Sequence of chain 2.C:
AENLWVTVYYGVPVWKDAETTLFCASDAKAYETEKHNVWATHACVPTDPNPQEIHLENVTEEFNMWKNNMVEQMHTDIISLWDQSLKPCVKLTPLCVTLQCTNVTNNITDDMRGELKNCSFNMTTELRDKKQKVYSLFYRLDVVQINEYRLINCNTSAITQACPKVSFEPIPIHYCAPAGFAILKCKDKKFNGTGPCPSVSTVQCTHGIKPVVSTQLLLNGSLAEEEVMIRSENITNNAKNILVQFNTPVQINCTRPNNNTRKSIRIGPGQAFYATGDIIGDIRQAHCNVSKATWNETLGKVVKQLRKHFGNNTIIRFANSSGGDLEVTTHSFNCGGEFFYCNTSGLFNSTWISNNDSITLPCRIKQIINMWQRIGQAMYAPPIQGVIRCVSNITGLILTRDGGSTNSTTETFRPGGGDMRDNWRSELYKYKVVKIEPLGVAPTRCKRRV

Binding-site contacts:
Ligand atom O5 contacts residue GLY114 of chain 2.C at 4.2 Å.
Ligand atom C7 contacts residue ASN103 of chain 2.C at 3.0 Å.
Ligand atom C8 contacts residue THR102 of chain 2.C at 3.8 Å.
Ligand atom C5 contacts residue GLY114 of chain 2.C at 4.5 Å.
Ligand atom O4 contacts residue ASP110 of chain 2.C at 3.5 Å (salt-bridge).
Ligand atom N2 contacts residue ASN103 of chain 2.C at 2.9 Å (h-bond).
Ligand atom C4 contacts residue ASP110 of chain 2.C at 3.9 Å.
Ligand atom C6 contacts residue GLY114 of chain 2.C at 4.3 Å.
Ligand atom C6 contacts residue ASP110 of chain 2.C at 3.1 Å.
Ligand atom C4 contacts residue ASN103 of chain 2.C at 4.2 Å.
Ligand atom O6 contacts residue ARG113 of chain 2.C at 4.0 Å.
Ligand atom C1 contacts residue ASN103 of chain 2.C at 1.4 Å.
Ligand atom C2 contacts residue ASN103 of chain 2.C at 2.4 Å.
Ligand atom C6 contacts residue ARG113 of chain 2.C at 3.9 Å.
Ligand atom O5 contacts residue ASN103 of chain 2.C at 2.4 Å (h-bond).
Ligand atom C5 contacts residue ASN103 of chain 2.C at 3.7 Å.
Ligand atom C6 contacts residue THR109 of chain 2.C at 4.4 Å.
Ligand atom C3 contacts residue ASN103 of chain 2.C at 3.8 Å.
Ligand atom O7 contacts residue ASN103 of chain 2.C at 2.7 Å (h-bond).
Ligand atom C5 contacts residue ASP110 of chain 2.C at 4.1 Å.
Ligand atom C8 contacts residue ASN103 of chain 2.C at 4.2 Å.
Ligand atom O6 contacts residue ASP110 of chain 2.C at 2.3 Å (salt-bridge).

This protein binds this small molecule.
Small molecule (SMILES): CC(=O)N[C@@H]1[C@@H](O)[C@H](O)[C@@H](CO)O[C@H]1O